Binding-site contacts:
Ligand atom C8 contacts residue GLY632 of chain 1.A at 3.9 Å.
Ligand atom C2 contacts residue GLN628 of chain 1.A at 4.1 Å.
Ligand atom C7 contacts residue ASN600 of chain 1.A at 3.4 Å.
Ligand atom O7 contacts residue ASN600 of chain 1.A at 3.4 Å (h-bond).
Ligand atom C1 contacts residue THR602 of chain 1.A at 4.4 Å.
Ligand atom O3 contacts residue GLN628 of chain 1.A at 3.4 Å (h-bond).
Ligand atom C1 contacts residue ASN600 of chain 1.A at 1.4 Å.
Ligand atom N2 contacts residue ASN600 of chain 1.A at 2.9 Å (h-bond).
Ligand atom O5 contacts residue ASN600 of chain 1.A at 2.4 Å (h-bond).
Ligand atom C5 contacts residue ASN600 of chain 1.A at 3.7 Å.
Ligand atom C2 contacts residue ASN600 of chain 1.A at 2.5 Å.
Ligand atom C3 contacts residue GLN628 of chain 1.A at 3.6 Å.
Ligand atom C8 contacts residue ASN600 of chain 1.A at 4.2 Å.
Ligand atom C8 contacts residue THR629 of chain 1.A at 3.4 Å.
Ligand atom C3 contacts residue ASN600 of chain 1.A at 3.8 Å.
Ligand atom N2 contacts residue GLN628 of chain 1.A at 3.3 Å (h-bond).
Ligand atom C8 contacts residue GLN628 of chain 1.A at 4.0 Å.
Ligand atom O5 contacts residue THR602 of chain 1.A at 4.0 Å.
Ligand atom C7 contacts residue GLN628 of chain 1.A at 4.1 Å.
Ligand atom C4 contacts residue ASN600 of chain 1.A at 4.2 Å.

This protein binds this small molecule.
Small molecule (SMILES): CC(=O)N[C@@H]1[C@@H](O)[C@H](O)[C@@H](CO)O[C@H]1O

Sequence of chain 1.A:
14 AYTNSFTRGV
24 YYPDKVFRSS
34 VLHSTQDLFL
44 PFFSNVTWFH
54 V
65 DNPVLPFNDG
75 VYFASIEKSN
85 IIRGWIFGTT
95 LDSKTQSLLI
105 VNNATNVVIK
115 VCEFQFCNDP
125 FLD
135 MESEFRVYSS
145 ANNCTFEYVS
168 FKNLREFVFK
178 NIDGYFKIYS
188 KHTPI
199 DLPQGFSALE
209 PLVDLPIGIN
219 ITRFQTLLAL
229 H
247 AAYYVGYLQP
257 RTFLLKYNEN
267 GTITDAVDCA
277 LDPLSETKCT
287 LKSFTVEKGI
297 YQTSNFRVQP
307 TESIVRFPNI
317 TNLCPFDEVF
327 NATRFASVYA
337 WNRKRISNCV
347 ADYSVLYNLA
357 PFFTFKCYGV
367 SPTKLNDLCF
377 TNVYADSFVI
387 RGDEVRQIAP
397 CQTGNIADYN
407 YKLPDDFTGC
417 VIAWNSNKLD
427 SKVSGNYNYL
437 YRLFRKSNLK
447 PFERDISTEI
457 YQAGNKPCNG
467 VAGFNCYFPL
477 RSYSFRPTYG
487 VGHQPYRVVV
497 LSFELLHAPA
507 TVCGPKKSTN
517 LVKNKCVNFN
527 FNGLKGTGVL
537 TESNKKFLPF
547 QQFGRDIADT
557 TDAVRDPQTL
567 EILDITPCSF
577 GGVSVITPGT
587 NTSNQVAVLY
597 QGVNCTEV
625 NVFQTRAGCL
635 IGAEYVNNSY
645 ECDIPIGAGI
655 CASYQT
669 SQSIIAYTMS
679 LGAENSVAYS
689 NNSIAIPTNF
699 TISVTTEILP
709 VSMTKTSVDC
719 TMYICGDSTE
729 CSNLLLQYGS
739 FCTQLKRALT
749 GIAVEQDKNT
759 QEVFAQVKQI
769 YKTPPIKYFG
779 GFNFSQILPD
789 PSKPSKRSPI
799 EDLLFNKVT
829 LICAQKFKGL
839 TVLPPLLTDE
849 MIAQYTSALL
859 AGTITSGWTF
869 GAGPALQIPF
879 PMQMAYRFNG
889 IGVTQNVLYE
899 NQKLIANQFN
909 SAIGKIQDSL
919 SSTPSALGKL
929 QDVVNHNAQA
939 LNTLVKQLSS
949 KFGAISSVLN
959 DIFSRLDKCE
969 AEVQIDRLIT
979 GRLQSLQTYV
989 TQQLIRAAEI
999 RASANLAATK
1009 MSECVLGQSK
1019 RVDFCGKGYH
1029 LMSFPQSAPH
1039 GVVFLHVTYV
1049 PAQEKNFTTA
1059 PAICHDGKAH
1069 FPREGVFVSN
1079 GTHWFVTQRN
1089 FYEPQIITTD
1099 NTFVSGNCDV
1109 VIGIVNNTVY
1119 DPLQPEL